Binding-site contacts:
Ligand atom C6 contacts residue PHE78 of chain 1.B at 3.7 Å (hydrophobic).
Ligand atom O18 contacts residue PHE78 of chain 1.B at 3.6 Å.
Ligand atom O18 contacts residue TRP80 of chain 1.B at 3.4 Å.
Ligand atom C3 contacts residue TRP100 of chain 1.B at 3.5 Å (hydrophobic).
Ligand atom C11 contacts residue ASN51 of chain 1.B at 3.4 Å.
Ligand atom C7 contacts residue PRO52 of chain 1.B at 4.0 Å (hydrophobic).
Ligand atom C9 contacts residue PRO52 of chain 1.B at 3.9 Å (hydrophobic).
Ligand atom O16 contacts residue TRP100 of chain 1.B at 3.9 Å.
Ligand atom C2 contacts residue TRP86 of chain 1.B at 3.5 Å (hydrophobic).
Ligand atom O19 contacts residue SER79 of chain 1.B at 3.6 Å.
Ligand atom C1 contacts residue TRP100 of chain 1.B at 4.1 Å (hydrophobic).
Ligand atom C3 contacts residue TRP86 of chain 1.B at 3.7 Å (hydrophobic).
Ligand atom N17 contacts residue PHE78 of chain 1.B at 3.8 Å.
Ligand atom C14 contacts residue PRO52 of chain 1.B at 3.8 Å (hydrophobic).
Ligand atom C4 contacts residue TRP86 of chain 1.B at 3.9 Å (hydrophobic).
Ligand atom C9 contacts residue TRP86 of chain 1.B at 4.0 Å (hydrophobic).
Ligand atom C3 contacts residue TYR102 of chain 1.B at 3.8 Å (hydrophobic).
Ligand atom C4 contacts residue TRP80 of chain 1.B at 3.4 Å (hydrophobic).
Ligand atom O16 contacts residue ASN51 of chain 1.B at 2.9 Å (h-bond).
Ligand atom C6 contacts residue ASN51 of chain 1.B at 4.2 Å.
Ligand atom O19 contacts residue TRP80 of chain 1.B at 3.1 Å (h-bond).
Ligand atom N17 contacts residue PRO52 of chain 1.B at 4.0 Å.
Ligand atom N10 contacts residue ASN51 of chain 1.B at 3.9 Å.
Ligand atom C4 contacts residue TYR102 of chain 1.B at 3.6 Å (hydrophobic).
Ligand atom O19 contacts residue PHE78 of chain 1.B at 3.9 Å.
Ligand atom O18 contacts residue PRO52 of chain 1.B at 3.5 Å.
Ligand atom C15 contacts residue ASN51 of chain 1.B at 3.4 Å.
Ligand atom N5 contacts residue TRP80 of chain 1.B at 3.2 Å.
Ligand atom C2 contacts residue TRP100 of chain 1.B at 3.4 Å (hydrophobic).
Ligand atom C1 contacts residue TRP80 of chain 1.B at 3.9 Å (hydrophobic).
Ligand atom C6 contacts residue TRP80 of chain 1.B at 3.4 Å (hydrophobic).
Ligand atom C7 contacts residue ASN51 of chain 1.B at 3.6 Å.
Ligand atom C8 contacts residue PRO52 of chain 1.B at 3.7 Å (hydrophobic).
Ligand atom O18 contacts residue ASN51 of chain 1.B at 3.4 Å.
Ligand atom C4 contacts residue PHE78 of chain 1.B at 3.8 Å (hydrophobic).
Ligand atom O19 contacts residue TRP86 of chain 1.B at 3.8 Å.
Ligand atom N5 contacts residue PHE78 of chain 1.B at 3.0 Å (h-bond).
Ligand atom C3 contacts residue TRP80 of chain 1.B at 3.7 Å (hydrophobic).
Ligand atom C15 contacts residue MET55 of chain 1.B at 3.8 Å (hydrophobic).
Ligand atom O19 contacts residue TYR102 of chain 1.B at 2.9 Å (h-bond).

This small molecule binds to this protein.
Small molecule (SMILES): Nc1cccc2c1CN([C@H]1CCC(=O)NC1=O)C2=O

Sequence of chain 1.B:
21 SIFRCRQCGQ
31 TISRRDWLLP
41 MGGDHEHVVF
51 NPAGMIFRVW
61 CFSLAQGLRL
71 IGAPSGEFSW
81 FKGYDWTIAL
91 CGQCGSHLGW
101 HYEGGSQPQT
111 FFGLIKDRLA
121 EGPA